Binding-site contacts:
Ligand atom C3' contacts residue HIS612 of chain 2.A at 3.4 Å.
Ligand atom O4 contacts residue LEU558 of chain 2.A at 3.2 Å.
Ligand atom C5' contacts residue THR613 of chain 2.A at 3.3 Å.
Ligand atom O1A contacts residue GLN531 of chain 2.A at 3.5 Å (h-bond).
Ligand atom PA contacts residue GLN531 of chain 2.A at 3.5 Å.
Ligand atom O3' contacts residue GLY346 of chain 2.A at 3.4 Å (h-bond).
Ligand atom C4' contacts residue GLY346 of chain 2.A at 3.5 Å.
Ligand atom C4 contacts residue HIS593 of chain 2.A at 3.3 Å.
Ligand atom O2' contacts residue HIS593 of chain 2.A at 3.2 Å (h-bond).
Ligand atom N2' contacts residue HIS612 of chain 2.A at 2.9 Å (h-bond).
Ligand atom C4' contacts residue LEU345 of chain 2.A at 3.4 Å (hydrophobic).
Ligand atom O1B contacts residue LYS534 of chain 2.A at 2.5 Å (salt-bridge).
Ligand atom C2 contacts residue HIS593 of chain 2.A at 3.4 Å.
Ligand atom O4' contacts residue LEU345 of chain 2.A at 2.6 Å (h-bond).
Ligand atom C2B contacts residue LYS590 of chain 2.A at 3.5 Å.
Ligand atom O4 contacts residue ALA588 of chain 2.A at 3.0 Å (h-bond).
Ligand atom O2' contacts residue ASP617 of chain 2.A at 3.2 Å (salt-bridge).
Ligand atom O2B contacts residue THR614 of chain 2.A at 3.4 Å (h-bond).
Ligand atom O2B contacts residue THR613 of chain 2.A at 2.4 Å (h-bond).
Ligand atom O3' contacts residue HIS612 of chain 2.A at 3.4 Å (h-bond).
Ligand atom PB contacts residue LYS534 of chain 2.A at 3.5 Å.
Ligand atom O2B contacts residue HIS612 of chain 2.A at 3.1 Å (h-bond).
Ligand atom N3 contacts residue HIS593 of chain 2.A at 3.2 Å.
Ligand atom C6' contacts residue THR252 of chain 2.A at 3.5 Å.
Ligand atom O3' contacts residue PRO348 of chain 2.A at 3.4 Å.
Ligand atom O7' contacts residue HIS190 of chain 2.A at 2.6 Å (h-bond).
Ligand atom O3B contacts residue LYS590 of chain 2.A at 2.4 Å (salt-bridge).
Ligand atom O4 contacts residue VAL587 of chain 2.A at 3.3 Å.
Ligand atom O2A contacts residue GLN531 of chain 2.A at 2.7 Å (h-bond).
Ligand atom O2' contacts residue LYS590 of chain 2.A at 2.6 Å (salt-bridge).
Ligand atom N3 contacts residue ALA588 of chain 2.A at 2.9 Å (h-bond).
Ligand atom O1' contacts residue THR613 of chain 2.A at 3.0 Å (h-bond).
Ligand atom C4 contacts residue VAL587 of chain 2.A at 3.5 Å (hydrophobic).
Ligand atom O4 contacts residue ARG596 of chain 2.A at 3.2 Å (salt-bridge).
Ligand atom C8' contacts residue TYR533 of chain 2.A at 3.4 Å (hydrophobic).
Ligand atom C2B contacts residue ASP617 of chain 2.A at 3.4 Å.
Ligand atom O6' contacts residue THR252 of chain 2.A at 2.6 Å (h-bond).
Ligand atom O2 contacts residue LYS590 of chain 2.A at 3.5 Å.
Ligand atom C3B contacts residue THR613 of chain 2.A at 3.5 Å.
Ligand atom C3B contacts residue LYS590 of chain 2.A at 3.4 Å.

The protein below binds the small molecule below.
Small molecule (SMILES): CC(=O)N[C@H]1[C@@H](O[P](=O)(O)O[P](=O)(O)OC[C@H]2O[C@@H](n3ccc(=O)[nH]c3=O)[C@H](O)[C@@H]2O)O[C@H](CO)[C@@H](O)[C@@H]1O

Sequence of chain 2.B:
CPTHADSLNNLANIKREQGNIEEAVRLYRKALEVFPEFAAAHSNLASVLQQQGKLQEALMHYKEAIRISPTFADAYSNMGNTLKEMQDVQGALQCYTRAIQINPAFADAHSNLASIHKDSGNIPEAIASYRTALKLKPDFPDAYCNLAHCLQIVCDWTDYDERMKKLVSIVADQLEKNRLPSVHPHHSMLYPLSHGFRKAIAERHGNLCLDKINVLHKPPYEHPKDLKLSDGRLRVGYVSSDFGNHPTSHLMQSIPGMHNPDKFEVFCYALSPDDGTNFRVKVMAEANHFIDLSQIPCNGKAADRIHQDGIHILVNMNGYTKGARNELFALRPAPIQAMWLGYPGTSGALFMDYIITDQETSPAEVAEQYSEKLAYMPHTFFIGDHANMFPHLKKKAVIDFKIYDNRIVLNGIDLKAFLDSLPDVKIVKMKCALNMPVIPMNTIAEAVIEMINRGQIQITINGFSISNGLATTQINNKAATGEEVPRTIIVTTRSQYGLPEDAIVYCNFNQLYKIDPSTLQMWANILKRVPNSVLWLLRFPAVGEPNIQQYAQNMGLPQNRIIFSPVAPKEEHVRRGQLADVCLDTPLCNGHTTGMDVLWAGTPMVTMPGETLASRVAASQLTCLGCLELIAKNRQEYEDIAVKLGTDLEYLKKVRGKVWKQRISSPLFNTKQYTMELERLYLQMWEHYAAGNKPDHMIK

Sequence of chain 2.A:
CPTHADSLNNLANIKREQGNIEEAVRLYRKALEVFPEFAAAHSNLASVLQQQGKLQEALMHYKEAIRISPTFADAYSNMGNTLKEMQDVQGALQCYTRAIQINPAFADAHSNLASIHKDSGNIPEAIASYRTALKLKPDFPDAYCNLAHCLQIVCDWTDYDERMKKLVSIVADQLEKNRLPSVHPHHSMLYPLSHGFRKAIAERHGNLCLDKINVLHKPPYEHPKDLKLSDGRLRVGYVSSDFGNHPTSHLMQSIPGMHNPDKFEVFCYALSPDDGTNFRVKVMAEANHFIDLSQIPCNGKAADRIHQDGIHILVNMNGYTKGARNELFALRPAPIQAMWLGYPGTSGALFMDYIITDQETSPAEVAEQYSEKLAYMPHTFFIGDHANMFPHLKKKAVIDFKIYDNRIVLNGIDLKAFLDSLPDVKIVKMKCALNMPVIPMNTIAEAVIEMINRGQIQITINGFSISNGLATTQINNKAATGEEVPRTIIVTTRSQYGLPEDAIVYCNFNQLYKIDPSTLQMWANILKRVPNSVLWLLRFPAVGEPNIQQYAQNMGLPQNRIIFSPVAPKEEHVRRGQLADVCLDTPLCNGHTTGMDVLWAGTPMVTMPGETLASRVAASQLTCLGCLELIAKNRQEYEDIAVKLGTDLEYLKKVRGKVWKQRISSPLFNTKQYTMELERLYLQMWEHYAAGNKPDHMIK